Sequence of chain 1.B:
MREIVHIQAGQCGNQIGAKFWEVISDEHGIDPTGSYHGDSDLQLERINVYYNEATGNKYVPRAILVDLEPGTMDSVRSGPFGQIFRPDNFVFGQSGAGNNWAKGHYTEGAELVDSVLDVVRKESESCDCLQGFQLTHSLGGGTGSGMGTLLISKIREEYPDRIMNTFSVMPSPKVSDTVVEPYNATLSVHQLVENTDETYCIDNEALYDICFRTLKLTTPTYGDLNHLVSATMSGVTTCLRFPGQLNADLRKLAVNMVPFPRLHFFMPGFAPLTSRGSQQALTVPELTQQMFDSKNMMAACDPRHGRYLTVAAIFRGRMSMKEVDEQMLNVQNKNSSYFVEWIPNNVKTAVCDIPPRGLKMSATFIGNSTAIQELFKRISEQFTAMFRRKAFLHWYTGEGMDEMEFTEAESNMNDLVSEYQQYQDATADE

Binding-site contacts:
Ligand atom C1 contacts residue THR312 of chain 1.B at 3.7 Å.
Ligand atom C contacts residue VAL313 of chain 1.B at 3.0 Å (hydrophobic).
Ligand atom C8 contacts residue LYS350 of chain 1.B at 3.5 Å.
Ligand atom O contacts residue ASN256 of chain 1.B at 3.7 Å.
Ligand atom C22 contacts residue SER178 of chain 1.A at 3.5 Å.
Ligand atom O contacts residue VAL181 of chain 1.A at 3.6 Å.
Ligand atom C13 contacts residue LEU240 of chain 1.B at 3.3 Å (hydrophobic).
Ligand atom O contacts residue LYS350 of chain 1.B at 3.0 Å.
Ligand atom C20 contacts residue LEU246 of chain 1.B at 3.7 Å (hydrophobic).
Ligand atom O4 contacts residue LEU246 of chain 1.B at 3.7 Å.
Ligand atom O1 contacts residue CYS239 of chain 1.B at 3.1 Å.
Ligand atom N contacts residue LEU246 of chain 1.B at 3.6 Å.
Ligand atom C3 contacts residue ASN256 of chain 1.B at 3.4 Å.
Ligand atom C12 contacts residue LEU246 of chain 1.B at 3.5 Å (hydrophobic).
Ligand atom O3 contacts residue ALA314 of chain 1.B at 3.2 Å.
Ligand atom C2 contacts residue ASN256 of chain 1.B at 3.6 Å.
Ligand atom C10 contacts residue LEU246 of chain 1.B at 3.7 Å (hydrophobic).
Ligand atom C19 contacts residue ASN256 of chain 1.B at 3.6 Å.
Ligand atom O4 contacts residue LYS350 of chain 1.B at 3.5 Å.
Ligand atom C contacts residue THR312 of chain 1.B at 3.3 Å.
Ligand atom C2 contacts residue VAL181 of chain 1.A at 3.4 Å (hydrophobic).
Ligand atom C4 contacts residue ASN256 of chain 1.B at 3.5 Å.
Ligand atom C contacts residue MET257 of chain 1.B at 3.5 Å (hydrophobic).
Ligand atom C14 contacts residue LEU246 of chain 1.B at 3.6 Å (hydrophobic).
Ligand atom C8 contacts residue ASN256 of chain 1.B at 3.6 Å.
Ligand atom C18 contacts residue LEU253 of chain 1.B at 3.7 Å (hydrophobic).
Ligand atom C2 contacts residue THR312 of chain 1.B at 3.6 Å.
Ligand atom O2 contacts residue CYS239 of chain 1.B at 3.4 Å (h-bond).
Ligand atom C11 contacts residue LEU246 of chain 1.B at 3.5 Å (hydrophobic).
Ligand atom C21 contacts residue THR179 of chain 1.A at 3.7 Å.
Ligand atom C15 contacts residue ILE368 of chain 1.B at 3.4 Å (hydrophobic).
Ligand atom C1 contacts residue LYS350 of chain 1.B at 3.6 Å.
Ligand atom C3 contacts residue LYS350 of chain 1.B at 3.5 Å.
Ligand atom C4 contacts residue LYS350 of chain 1.B at 3.6 Å.
Ligand atom C13 contacts residue CYS239 of chain 1.B at 3.5 Å (hydrophobic).
Ligand atom C13 contacts residue ALA248 of chain 1.B at 3.7 Å (hydrophobic).
Ligand atom C21 contacts residue LEU246 of chain 1.B at 3.6 Å (hydrophobic).
Ligand atom C22 contacts residue THR179 of chain 1.A at 3.3 Å.
Ligand atom C18 contacts residue LYS252 of chain 1.B at 3.5 Å.
Ligand atom C18 contacts residue ASN256 of chain 1.B at 3.7 Å.

Sequence of chain 1.A:
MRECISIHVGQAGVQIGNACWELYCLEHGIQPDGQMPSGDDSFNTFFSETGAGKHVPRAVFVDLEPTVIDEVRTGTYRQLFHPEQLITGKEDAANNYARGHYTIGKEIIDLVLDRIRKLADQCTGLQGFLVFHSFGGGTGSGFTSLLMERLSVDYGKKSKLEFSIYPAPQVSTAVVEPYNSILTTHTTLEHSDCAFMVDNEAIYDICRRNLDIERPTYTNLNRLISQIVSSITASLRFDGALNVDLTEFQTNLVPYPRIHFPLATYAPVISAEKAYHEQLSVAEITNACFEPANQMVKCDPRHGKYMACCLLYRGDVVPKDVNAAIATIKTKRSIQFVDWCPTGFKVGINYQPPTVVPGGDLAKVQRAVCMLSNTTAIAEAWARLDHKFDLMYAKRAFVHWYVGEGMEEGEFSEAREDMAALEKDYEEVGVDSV

The small molecule below binds the protein below.
Small molecule (SMILES): C=C1COc2cc3c(cc21)-c1c(cc(OC)c(OC)c1OC)CC[C@@H]3NC(C)=O